This protein binds this small molecule.
Small molecule (SMILES): O=P(O)(O)OC[C@H]1O[C@@H](O)[C@H](O)[C@@H]1O

Binding-site contacts:
Ligand atom O5 contacts residue ARG1360 of chain 1.B at 3.4 Å (salt-bridge).
Ligand atom P' contacts residue MG1 of chain 1.S at 3.4 Å.
Ligand atom C3 contacts residue ASP1330 of chain 1.B at 3.4 Å.
Ligand atom P' contacts residue GLY1370 of chain 1.B at 3.6 Å.
Ligand atom O4 contacts residue ARG1428 of chain 1.B at 3.2 Å (salt-bridge).
Ligand atom O1 contacts residue ASP1426 of chain 1.B at 3.2 Å (salt-bridge).
Ligand atom O5 contacts residue GLY1370 of chain 1.B at 3.3 Å (h-bond).
Ligand atom O3X contacts residue PHE1372 of chain 1.B at 3.4 Å.
Ligand atom O1 contacts residue VAL1435 of chain 1.B at 3.4 Å.
Ligand atom O1X contacts residue MG1 of chain 1.S at 2.4 Å.
Ligand atom C4 contacts residue ARG1428 of chain 1.B at 3.9 Å.
Ligand atom O2 contacts residue HIS1479 of chain 1.B at 2.5 Å (h-bond).
Ligand atom P' contacts residue MG1 of chain 1.R at 3.2 Å.
Ligand atom O1X contacts residue ASP1460 of chain 1.B at 3.4 Å (salt-bridge).
Ligand atom O3 contacts residue ASP1330 of chain 1.B at 3.4 Å (salt-bridge).
Ligand atom C5 contacts residue ARG1428 of chain 1.B at 3.9 Å.
Ligand atom C2 contacts residue ASP1330 of chain 1.B at 3.4 Å.
Ligand atom O1X contacts residue GLU1390 of chain 1.B at 3.0 Å (salt-bridge).
Ligand atom O2X contacts residue ARG1360 of chain 1.B at 3.2 Å (salt-bridge).
Ligand atom O2X contacts residue AMP1 of chain 1.O at 3.0 Å (h-bond).
Ligand atom C2 contacts residue HIS1479 of chain 1.B at 3.7 Å.
Ligand atom O1X contacts residue MG1 of chain 1.R at 2.1 Å.
Ligand atom O4 contacts residue PHE1476 of chain 1.B at 3.9 Å.
Ligand atom P' contacts residue ARG1360 of chain 1.B at 3.8 Å.
Ligand atom O3X contacts residue GLY1370 of chain 1.B at 3.9 Å.
Ligand atom P' contacts residue AMP1 of chain 1.O at 3.9 Å.
Ligand atom O1 contacts residue CYS1424 of chain 1.B at 3.0 Å (h-bond).
Ligand atom C3 contacts residue HIS1479 of chain 1.B at 4.0 Å.
Ligand atom O3 contacts residue HIS1479 of chain 1.B at 3.0 Å (h-bond).
Ligand atom O5 contacts residue MG1 of chain 1.R at 3.3 Å.
Ligand atom C1 contacts residue ASP1426 of chain 1.B at 3.4 Å.
Ligand atom O2 contacts residue ASP1330 of chain 1.B at 2.6 Å (salt-bridge).
Ligand atom O3X contacts residue AMP1 of chain 1.O at 3.4 Å.
Ligand atom O1X contacts residue AMP1 of chain 1.O at 4.0 Å.
Ligand atom O3X contacts residue MG1 of chain 1.S at 3.4 Å.
Ligand atom O1X contacts residue GLY1370 of chain 1.B at 3.1 Å (h-bond).
Ligand atom O2X contacts residue ARG1428 of chain 1.B at 3.8 Å.
Ligand atom O3 contacts residue ILE1368 of chain 1.B at 3.8 Å.
Ligand atom O4 contacts residue ASP1426 of chain 1.B at 3.2 Å (salt-bridge).
Ligand atom O3X contacts residue GLY1371 of chain 1.B at 3.5 Å.

Sequence of chain 1.B:
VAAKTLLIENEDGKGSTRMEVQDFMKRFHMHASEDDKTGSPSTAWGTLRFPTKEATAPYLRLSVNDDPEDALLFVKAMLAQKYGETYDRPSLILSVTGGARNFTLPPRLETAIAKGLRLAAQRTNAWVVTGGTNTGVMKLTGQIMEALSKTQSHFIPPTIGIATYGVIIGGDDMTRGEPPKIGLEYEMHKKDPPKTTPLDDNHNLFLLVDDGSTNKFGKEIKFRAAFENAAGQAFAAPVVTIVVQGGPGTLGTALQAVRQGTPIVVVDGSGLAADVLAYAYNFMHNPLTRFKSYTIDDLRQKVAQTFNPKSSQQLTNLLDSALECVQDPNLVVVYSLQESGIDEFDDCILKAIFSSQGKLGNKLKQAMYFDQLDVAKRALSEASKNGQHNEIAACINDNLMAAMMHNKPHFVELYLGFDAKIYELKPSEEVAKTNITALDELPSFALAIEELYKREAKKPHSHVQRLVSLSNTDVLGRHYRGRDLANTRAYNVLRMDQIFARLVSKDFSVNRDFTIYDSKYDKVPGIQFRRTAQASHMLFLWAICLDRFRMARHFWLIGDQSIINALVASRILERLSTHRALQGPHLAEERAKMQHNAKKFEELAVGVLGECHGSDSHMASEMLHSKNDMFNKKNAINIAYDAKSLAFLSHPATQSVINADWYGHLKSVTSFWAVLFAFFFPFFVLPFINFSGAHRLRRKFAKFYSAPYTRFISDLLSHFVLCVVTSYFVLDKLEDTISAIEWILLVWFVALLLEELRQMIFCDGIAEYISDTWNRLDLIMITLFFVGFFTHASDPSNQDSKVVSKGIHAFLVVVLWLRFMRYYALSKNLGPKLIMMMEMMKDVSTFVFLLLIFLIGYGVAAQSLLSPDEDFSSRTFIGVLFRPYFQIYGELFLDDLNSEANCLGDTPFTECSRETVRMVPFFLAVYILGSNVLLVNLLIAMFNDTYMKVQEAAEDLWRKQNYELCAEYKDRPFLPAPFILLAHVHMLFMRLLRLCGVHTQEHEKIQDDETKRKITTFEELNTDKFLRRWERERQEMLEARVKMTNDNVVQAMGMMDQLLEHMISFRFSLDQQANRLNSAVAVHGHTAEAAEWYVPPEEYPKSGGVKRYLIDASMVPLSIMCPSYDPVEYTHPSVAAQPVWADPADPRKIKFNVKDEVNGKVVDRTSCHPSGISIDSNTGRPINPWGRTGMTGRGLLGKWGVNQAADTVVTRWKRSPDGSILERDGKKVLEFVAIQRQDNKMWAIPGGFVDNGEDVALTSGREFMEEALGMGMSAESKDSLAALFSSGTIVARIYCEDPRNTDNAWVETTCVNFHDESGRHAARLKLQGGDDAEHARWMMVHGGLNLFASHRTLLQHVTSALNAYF